Sequence of chain 1.A:
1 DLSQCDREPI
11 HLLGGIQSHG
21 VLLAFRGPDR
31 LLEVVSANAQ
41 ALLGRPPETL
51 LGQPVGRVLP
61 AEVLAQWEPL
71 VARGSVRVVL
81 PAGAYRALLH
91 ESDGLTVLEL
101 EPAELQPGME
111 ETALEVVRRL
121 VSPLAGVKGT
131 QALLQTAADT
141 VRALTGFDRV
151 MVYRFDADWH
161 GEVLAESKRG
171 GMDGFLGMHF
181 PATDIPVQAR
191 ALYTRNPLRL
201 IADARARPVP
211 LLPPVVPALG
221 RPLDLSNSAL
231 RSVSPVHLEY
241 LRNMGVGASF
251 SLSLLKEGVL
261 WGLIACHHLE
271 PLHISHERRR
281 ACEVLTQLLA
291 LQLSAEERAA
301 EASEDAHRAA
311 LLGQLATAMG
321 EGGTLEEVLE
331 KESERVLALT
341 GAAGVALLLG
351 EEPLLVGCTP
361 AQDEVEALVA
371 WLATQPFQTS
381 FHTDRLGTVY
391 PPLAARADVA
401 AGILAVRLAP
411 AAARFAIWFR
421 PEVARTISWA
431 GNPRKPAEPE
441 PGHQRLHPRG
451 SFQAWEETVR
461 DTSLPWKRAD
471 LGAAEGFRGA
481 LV

A protein and the small-molecule ligand that binds it are described below.
Small molecule (SMILES): C=CC1=C(C)/C(=C\c2[nH]c(/C=C3\N=C(/C=C4\NC(=O)[C@@H](C)\C4=C/C)C(C)=C3CCC(=O)O)c(CCC(=O)O)c2C)NC1=O

Binding-site contacts:
Ligand atom CGB contacts residue TYR193 of chain 1.A at 3.4 Å (hydrophobic).
Ligand atom O2C contacts residue ILE201 of chain 1.A at 3.4 Å.
Ligand atom OD contacts residue HIS267 of chain 1.A at 3.1 Å (h-bond).
Ligand atom O1B contacts residue TYR193 of chain 1.A at 2.7 Å (h-bond).
Ligand atom CHB contacts residue PRO186 of chain 1.A at 3.5 Å (hydrophobic).
Ligand atom C3A contacts residue CYS5 of chain 1.A at 3.5 Å (hydrophobic).
Ligand atom O2C contacts residue SER249 of chain 1.A at 2.7 Å (h-bond).
Ligand atom CBC contacts residue HIS237 of chain 1.A at 3.2 Å.
Ligand atom CAC contacts residue TYR193 of chain 1.A at 3.4 Å (hydrophobic).
Ligand atom C1C contacts residue HIS237 of chain 1.A at 3.2 Å.
Ligand atom CGC contacts residue SER249 of chain 1.A at 3.4 Å.
Ligand atom NB contacts residue ASP184 of chain 1.A at 3.1 Å (salt-bridge).
Ligand atom NA contacts residue ASP184 of chain 1.A at 3.3 Å (salt-bridge).
Ligand atom CGB contacts residue ARG231 of chain 1.A at 3.5 Å.
Ligand atom CBA contacts residue CYS5 of chain 1.A at 1.9 Å (hydrophobic).
Ligand atom NC contacts residue ASP184 of chain 1.A at 3.0 Å (salt-bridge).
Ligand atom CGB contacts residue VAL233 of chain 1.A at 3.5 Å (hydrophobic).
Ligand atom CMB contacts residue GLU8 of chain 1.A at 3.5 Å.
Ligand atom O1B contacts residue ARG231 of chain 1.A at 2.7 Å (salt-bridge).
Ligand atom C1D contacts residue TYR240 of chain 1.A at 3.6 Å (hydrophobic).
Ligand atom OA contacts residue ASP184 of chain 1.A at 3.4 Å (salt-bridge).
Ligand atom O2B contacts residue VAL233 of chain 1.A at 3.3 Å.
Ligand atom CGC contacts residue HIS237 of chain 1.A at 3.3 Å.
Ligand atom O2B contacts residue ARG231 of chain 1.A at 2.9 Å (salt-bridge).
Ligand atom OA contacts residue TYR240 of chain 1.A at 3.1 Å.
Ligand atom CBB contacts residue TYR193 of chain 1.A at 3.4 Å (hydrophobic).
Ligand atom CBD contacts residue PHE180 of chain 1.A at 3.4 Å (hydrophobic).
Ligand atom CMD contacts residue TYR240 of chain 1.A at 3.5 Å (hydrophobic).
Ligand atom O1C contacts residue SER249 of chain 1.A at 3.2 Å (h-bond).
Ligand atom CMD contacts residue PHE180 of chain 1.A at 3.5 Å (hydrophobic).
Ligand atom O2B contacts residue SER234 of chain 1.A at 3.0 Å (h-bond).
Ligand atom NC contacts residue HIS237 of chain 1.A at 3.3 Å.
Ligand atom O2C contacts residue HIS237 of chain 1.A at 2.6 Å (h-bond).
Ligand atom CAB contacts residue TYR193 of chain 1.A at 3.3 Å (hydrophobic).
Ligand atom CAA contacts residue CYS5 of chain 1.A at 2.6 Å (hydrophobic).
Ligand atom CHC contacts residue HIS237 of chain 1.A at 3.5 Å.
Ligand atom C2D contacts residue TYR240 of chain 1.A at 3.4 Å (hydrophobic).
Ligand atom CMA contacts residue VAL236 of chain 1.A at 3.5 Å (hydrophobic).
Ligand atom O1C contacts residue SER251 of chain 1.A at 2.8 Å (h-bond).
Ligand atom C1B contacts residue PRO186 of chain 1.A at 3.3 Å (hydrophobic).